This protein binds this small molecule.
Small molecule (SMILES): CC(=O)N[C@H]1[C@H](O[C@H]2[C@H](O)[C@@H](NC(C)=O)CO[C@@H]2CO)O[C@H](CO)[C@@H](O)[C@@H]1O

Binding-site contacts:
Ligand atom C8 contacts residue GLN19 of chain 3.G at 3.4 Å.
Ligand atom C7 contacts residue ASP21 of chain 3.G at 4.3 Å.
Ligand atom O5 contacts residue ASN27 of chain 3.G at 2.5 Å (h-bond).
Ligand atom C8 contacts residue ASN27 of chain 3.G at 4.3 Å.
Ligand atom O7 contacts residue ASN27 of chain 3.G at 3.6 Å (h-bond).
Ligand atom C2 contacts residue ASN27 of chain 3.G at 2.6 Å.
Ligand atom C5 contacts residue ASN27 of chain 3.G at 3.7 Å.
Ligand atom C7 contacts residue ARG313 of chain 3.G at 3.9 Å.
Ligand atom O7 contacts residue ARG313 of chain 3.G at 4.5 Å.
Ligand atom C4 contacts residue ASN27 of chain 3.G at 4.4 Å.
Ligand atom O6 contacts residue ASN312 of chain 3.G at 4.4 Å.
Ligand atom O3 contacts residue LYS26 of chain 3.G at 4.2 Å.
Ligand atom C5 contacts residue LYS26 of chain 3.G at 4.2 Å.
Ligand atom C3 contacts residue ASN27 of chain 3.G at 3.9 Å.
Ligand atom O6 contacts residue ASN27 of chain 3.G at 4.4 Å.
Ligand atom C2 contacts residue LYS26 of chain 3.G at 4.3 Å.
Ligand atom C1 contacts residue ASN27 of chain 3.G at 1.5 Å.
Ligand atom O7 contacts residue ASP21 of chain 3.G at 3.2 Å (salt-bridge).
Ligand atom C6 contacts residue LYS26 of chain 3.G at 4.3 Å.
Ligand atom O5 contacts residue LYS26 of chain 3.G at 3.8 Å.
Ligand atom C4 contacts residue LYS26 of chain 3.G at 3.9 Å.
Ligand atom C2 contacts residue ASP21 of chain 3.G at 4.4 Å.
Ligand atom N2 contacts residue GLN19 of chain 3.G at 4.1 Å.
Ligand atom C6 contacts residue ASN27 of chain 3.G at 4.4 Å.
Ligand atom C7 contacts residue GLN19 of chain 3.G at 3.9 Å.
Ligand atom O3 contacts residue ASP21 of chain 3.G at 4.2 Å.
Ligand atom C7 contacts residue ASN27 of chain 3.G at 3.3 Å.
Ligand atom C3 contacts residue LYS26 of chain 3.G at 4.4 Å.
Ligand atom C8 contacts residue ARG313 of chain 3.G at 2.7 Å.
Ligand atom N2 contacts residue ASN27 of chain 3.G at 2.9 Å (h-bond).

Sequence of chain 3.G:
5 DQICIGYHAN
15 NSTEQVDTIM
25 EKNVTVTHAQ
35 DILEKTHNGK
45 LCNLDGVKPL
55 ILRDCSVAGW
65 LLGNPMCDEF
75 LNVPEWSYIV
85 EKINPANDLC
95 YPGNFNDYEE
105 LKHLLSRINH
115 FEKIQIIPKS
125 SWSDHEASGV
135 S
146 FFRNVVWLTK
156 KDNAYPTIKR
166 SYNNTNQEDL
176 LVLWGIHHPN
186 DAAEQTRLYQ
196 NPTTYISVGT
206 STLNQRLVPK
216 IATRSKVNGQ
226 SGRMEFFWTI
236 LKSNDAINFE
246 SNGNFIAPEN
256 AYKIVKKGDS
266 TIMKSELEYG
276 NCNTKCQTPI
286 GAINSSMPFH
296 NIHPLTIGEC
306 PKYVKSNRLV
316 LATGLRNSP